Sequence of chain 4.A:
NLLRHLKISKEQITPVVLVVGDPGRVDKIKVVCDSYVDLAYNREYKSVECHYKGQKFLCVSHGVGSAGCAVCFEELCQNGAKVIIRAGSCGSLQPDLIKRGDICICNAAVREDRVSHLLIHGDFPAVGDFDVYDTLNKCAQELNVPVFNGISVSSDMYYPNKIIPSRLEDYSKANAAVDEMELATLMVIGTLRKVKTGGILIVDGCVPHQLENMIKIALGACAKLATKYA

A small-molecule ligand and the protein it binds are described below.
Small molecule (SMILES): Nc1nc2c(CN3C[C@H](CO)[C@@H](O)C3)c[nH]c2c(=O)[nH]1

Sequence of chain 1.A:
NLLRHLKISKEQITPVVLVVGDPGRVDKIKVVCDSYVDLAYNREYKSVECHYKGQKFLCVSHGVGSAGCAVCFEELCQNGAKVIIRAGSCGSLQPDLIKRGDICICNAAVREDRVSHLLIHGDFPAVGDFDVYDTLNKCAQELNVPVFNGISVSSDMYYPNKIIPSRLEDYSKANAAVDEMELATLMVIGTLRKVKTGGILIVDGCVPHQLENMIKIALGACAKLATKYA

Binding-site contacts:
Ligand atom N2 contacts residue GLU183 of chain 1.A at 3.3 Å (salt-bridge).
Ligand atom C3' contacts residue PO41 of chain 1.B at 3.6 Å.
Ligand atom N1 contacts residue ASP182 of chain 1.A at 3.3 Å (salt-bridge).
Ligand atom N3 contacts residue ASP182 of chain 1.A at 3.7 Å.
Ligand atom C8 contacts residue CYS93 of chain 1.A at 3.8 Å (hydrophobic).
Ligand atom C8 contacts residue ASP207 of chain 1.A at 3.7 Å.
Ligand atom N2 contacts residue ASP182 of chain 1.A at 3.8 Å.
Ligand atom C6 contacts residue ASP182 of chain 1.A at 3.9 Å.
Ligand atom C3' contacts residue GLU185 of chain 1.A at 3.4 Å.
Ligand atom C5' contacts residue TYR161 of chain 1.A at 3.8 Å (hydrophobic).
Ligand atom C6' contacts residue PO41 of chain 1.B at 3.4 Å.
Ligand atom C2' contacts residue GLU185 of chain 1.A at 3.6 Å.
Ligand atom N3 contacts residue MET184 of chain 1.A at 3.7 Å.
Ligand atom N7 contacts residue GLY94 of chain 1.A at 3.9 Å.
Ligand atom C4 contacts residue ASP182 of chain 1.A at 3.8 Å.
Ligand atom C2 contacts residue ASP182 of chain 1.A at 3.7 Å.
Ligand atom O5' contacts residue TYR161 of chain 1.A at 3.6 Å.
Ligand atom N2 contacts residue MET184 of chain 1.A at 3.5 Å.
Ligand atom O5' contacts residue HIS8 of chain 4.A at 2.6 Å (h-bond).
Ligand atom C2' contacts residue MET184 of chain 1.A at 3.7 Å (hydrophobic).
Ligand atom N7 contacts residue ASP207 of chain 1.A at 3.7 Å.
Ligand atom C5 contacts residue TYR161 of chain 1.A at 3.7 Å (hydrophobic).
Ligand atom N3 contacts residue GLU183 of chain 1.A at 3.3 Å.
Ligand atom N1' contacts residue SER92 of chain 1.A at 3.4 Å (h-bond).
Ligand atom O3' contacts residue PO41 of chain 1.B at 2.7 Å (h-bond).
Ligand atom O3' contacts residue VAL67 of chain 1.A at 3.9 Å.
Ligand atom C10 contacts residue PO41 of chain 1.B at 3.4 Å.
Ligand atom C2' contacts residue PO41 of chain 1.B at 3.4 Å.
Ligand atom C10 contacts residue SER92 of chain 1.A at 3.0 Å.
Ligand atom C5' contacts residue HIS8 of chain 4.A at 3.3 Å.
Ligand atom C3' contacts residue MET184 of chain 1.A at 3.7 Å (hydrophobic).
Ligand atom C10 contacts residue GLU183 of chain 1.A at 3.8 Å.
Ligand atom N1' contacts residue PO41 of chain 1.B at 2.7 Å (h-bond).
Ligand atom N1 contacts residue TYR161 of chain 1.A at 3.9 Å.
Ligand atom C10 contacts residue CYS93 of chain 1.A at 3.8 Å (hydrophobic).
Ligand atom C9 contacts residue CYS93 of chain 1.A at 3.8 Å (hydrophobic).
Ligand atom C6 contacts residue TYR161 of chain 1.A at 3.6 Å (hydrophobic).
Ligand atom C4' contacts residue PO41 of chain 1.B at 3.7 Å.
Ligand atom O3' contacts residue GLU185 of chain 1.A at 2.5 Å (salt-bridge).
Ligand atom C6' contacts residue SER92 of chain 1.A at 3.4 Å.